Binding-site contacts:
Ligand atom O02 contacts residue ARG8 of chain 1.A at 4.1 Å.
Ligand atom O28 contacts residue ARG8 of chain 1.A at 3.0 Å (salt-bridge).
Ligand atom C10 contacts residue LU81 of chain 1.J at 3.8 Å.
Ligand atom C30 contacts residue ARG8 of chain 1.A at 3.7 Å.
Ligand atom C05 contacts residue VAL6 of chain 1.A at 4.1 Å (hydrophobic).
Ligand atom N08 contacts residue LU81 of chain 1.J at 4.2 Å.
Ligand atom C29 contacts residue ARG8 of chain 1.A at 3.5 Å.
Ligand atom C21 contacts residue EDO1 of chain 1.O at 3.6 Å.
Ligand atom C11 contacts residue LU81 of chain 1.J at 3.5 Å.
Ligand atom C22 contacts residue EDO1 of chain 1.O at 3.7 Å.
Ligand atom C07 contacts residue TRP29 of chain 1.A at 3.9 Å (hydrophobic).
Ligand atom C04 contacts residue ALA7 of chain 1.A at 4.0 Å (hydrophobic).
Ligand atom C26 contacts residue VAL6 of chain 1.A at 3.6 Å (hydrophobic).
Ligand atom C13 contacts residue LU81 of chain 1.J at 3.5 Å.
Ligand atom C01 contacts residue TRP29 of chain 1.A at 3.8 Å (hydrophobic).
Ligand atom C16 contacts residue ARG4 of chain 1.A at 3.8 Å.
Ligand atom C23 contacts residue LU81 of chain 1.J at 4.1 Å.
Ligand atom C05 contacts residue ALA7 of chain 1.A at 4.2 Å (hydrophobic).
Ligand atom N08 contacts residue ALA7 of chain 1.A at 4.0 Å.
Ligand atom C09 contacts residue VAL6 of chain 1.A at 4.2 Å (hydrophobic).
Ligand atom O02 contacts residue TRP29 of chain 1.A at 4.2 Å.
Ligand atom C03 contacts residue ARG8 of chain 1.A at 4.1 Å.
Ligand atom N08 contacts residue VAL6 of chain 1.A at 3.8 Å.
Ligand atom C14 contacts residue LU81 of chain 1.J at 4.1 Å.
Ligand atom C16 contacts residue LU81 of chain 1.J at 3.8 Å.
Ligand atom C07 contacts residue ALA7 of chain 1.A at 3.4 Å (hydrophobic).
Ligand atom C04 contacts residue TRP29 of chain 1.A at 4.1 Å (hydrophobic).
Ligand atom O31 contacts residue ARG8 of chain 1.A at 4.0 Å.
Ligand atom C24 contacts residue VAL6 of chain 1.A at 4.1 Å (hydrophobic).
Ligand atom C17 contacts residue LU81 of chain 1.J at 3.6 Å.
Ligand atom C15 contacts residue LU81 of chain 1.J at 4.0 Å.
Ligand atom C09 contacts residue LU81 of chain 1.J at 3.5 Å.
Ligand atom C26 contacts residue ARG8 of chain 1.A at 3.7 Å.
Ligand atom C06 contacts residue VAL6 of chain 1.A at 3.7 Å (hydrophobic).
Ligand atom C07 contacts residue VAL6 of chain 1.A at 3.5 Å (hydrophobic).
Ligand atom C32 contacts residue ALA69 of chain 1.A at 3.7 Å (hydrophobic).
Ligand atom C22 contacts residue ARG4 of chain 1.A at 3.8 Å.
Ligand atom C12 contacts residue LU81 of chain 1.J at 3.5 Å.
Ligand atom O02 contacts residue ILE10 of chain 1.A at 4.2 Å.
Ligand atom C27 contacts residue ARG8 of chain 1.A at 3.3 Å.

Sequence of chain 1.A:
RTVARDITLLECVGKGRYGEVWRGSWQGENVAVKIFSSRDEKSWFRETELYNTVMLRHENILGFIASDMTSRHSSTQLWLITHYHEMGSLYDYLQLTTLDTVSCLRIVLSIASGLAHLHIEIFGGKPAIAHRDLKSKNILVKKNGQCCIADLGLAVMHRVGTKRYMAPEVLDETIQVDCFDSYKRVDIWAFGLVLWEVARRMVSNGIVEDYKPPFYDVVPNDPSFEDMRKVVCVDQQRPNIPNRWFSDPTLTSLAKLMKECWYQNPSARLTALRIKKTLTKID

This protein binds this small molecule.
Small molecule (SMILES): COc1cc(-c2cncc(-c3ccc(C4CCN(C)CC4)cc3)c2C)cc(OC)c1OC